A protein and the small-molecule ligand that binds it are described below.
Small molecule (SMILES): Cc1c(C(F)F)nc2ccc(C#Cc3nc(-c4ccccc4)cn3C)nn12

Binding-site contacts:
Ligand atom C24 contacts residue PRO266 of chain 1.A at 3.6 Å (hydrophobic).
Ligand atom C25 contacts residue LYS272 of chain 1.A at 3.2 Å.
Ligand atom N4 contacts residue PHE283 of chain 1.A at 3.6 Å.
Ligand atom C14 contacts residue GLN280 of chain 1.A at 3.4 Å.
Ligand atom F13 contacts residue LEU229 of chain 1.A at 3.0 Å.
Ligand atom C5 contacts residue PHE283 of chain 1.A at 3.4 Å (hydrophobic).
Ligand atom C15 contacts residue MET267 of chain 1.A at 3.7 Å (hydrophobic).
Ligand atom N20 contacts residue TYR247 of chain 1.A at 2.8 Å (h-bond).
Ligand atom C8 contacts residue ILE246 of chain 1.A at 3.5 Å (hydrophobic).
Ligand atom C2 contacts residue PHE283 of chain 1.A at 3.4 Å (hydrophobic).
Ligand atom C15 contacts residue GLN280 of chain 1.A at 3.7 Å.
Ligand atom C26 contacts residue GLU275 of chain 1.A at 3.5 Å.
Ligand atom C10 contacts residue VAL232 of chain 1.A at 3.7 Å (hydrophobic).
Ligand atom F12 contacts residue SER231 of chain 1.A at 3.2 Å.
Ligand atom C7 contacts residue PHE283 of chain 1.A at 3.7 Å (hydrophobic).
Ligand atom C18 contacts residue GLY279 of chain 1.A at 3.7 Å.
Ligand atom N20 contacts residue GLY279 of chain 1.A at 3.6 Å.
Ligand atom C7 contacts residue ILE246 of chain 1.A at 3.5 Å (hydrophobic).
Ligand atom N17 contacts residue GLY279 of chain 1.A at 3.6 Å (h-bond).
Ligand atom C16 contacts residue MET267 of chain 1.A at 3.5 Å (hydrophobic).
Ligand atom F13 contacts residue VAL232 of chain 1.A at 3.6 Å.
Ligand atom C26 contacts residue VAL276 of chain 1.A at 3.7 Å (hydrophobic).
Ligand atom C21 contacts residue MET267 of chain 1.A at 3.6 Å (hydrophobic).
Ligand atom C25 contacts residue GLU275 of chain 1.A at 3.5 Å.
Ligand atom C11 contacts residue ILE246 of chain 1.A at 3.6 Å (hydrophobic).
Ligand atom C16 contacts residue TYR247 of chain 1.A at 3.4 Å (hydrophobic).
Ligand atom C22 contacts residue GLY279 of chain 1.A at 3.7 Å.
Ligand atom C10 contacts residue GLN280 of chain 1.A at 3.3 Å.
Ligand atom N6 contacts residue PHE283 of chain 1.A at 3.5 Å.
Ligand atom N9 contacts residue PHE283 of chain 1.A at 3.7 Å.
Ligand atom C1 contacts residue PHE283 of chain 1.A at 3.4 Å (hydrophobic).
Ligand atom C16 contacts residue GLY279 of chain 1.A at 3.6 Å.
Ligand atom N4 contacts residue GLN280 of chain 1.A at 3.1 Å (h-bond).
Ligand atom N20 contacts residue MET267 of chain 1.A at 3.5 Å.
Ligand atom C15 contacts residue TYR247 of chain 1.A at 3.3 Å (hydrophobic).
Ligand atom F12 contacts residue ILE246 of chain 1.A at 3.1 Å.
Ligand atom C3 contacts residue PHE283 of chain 1.A at 3.5 Å (hydrophobic).
Ligand atom C19 contacts residue GLY279 of chain 1.A at 3.4 Å.
Ligand atom C10 contacts residue ILE246 of chain 1.A at 3.6 Å (hydrophobic).
Ligand atom C26 contacts residue LYS272 of chain 1.A at 3.4 Å.

Sequence of chain 1.A:
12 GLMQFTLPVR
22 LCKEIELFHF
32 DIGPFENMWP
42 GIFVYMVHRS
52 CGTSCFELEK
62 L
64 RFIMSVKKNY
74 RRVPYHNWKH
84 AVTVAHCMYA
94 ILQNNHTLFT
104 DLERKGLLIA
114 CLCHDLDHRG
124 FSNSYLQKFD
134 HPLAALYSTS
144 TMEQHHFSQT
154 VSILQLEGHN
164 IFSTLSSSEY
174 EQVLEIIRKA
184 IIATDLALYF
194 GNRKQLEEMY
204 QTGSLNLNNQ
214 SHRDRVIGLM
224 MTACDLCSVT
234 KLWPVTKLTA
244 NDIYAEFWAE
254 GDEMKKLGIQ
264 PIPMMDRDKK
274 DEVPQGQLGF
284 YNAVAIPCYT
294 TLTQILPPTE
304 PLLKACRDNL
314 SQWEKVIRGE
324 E